This protein binds this small molecule.
Small molecule (SMILES): CC(=O)N[C@@H]1[C@@H](O)[C@H](O)[C@@H](CO)O[C@H]1O

Sequence of chain 1.B:
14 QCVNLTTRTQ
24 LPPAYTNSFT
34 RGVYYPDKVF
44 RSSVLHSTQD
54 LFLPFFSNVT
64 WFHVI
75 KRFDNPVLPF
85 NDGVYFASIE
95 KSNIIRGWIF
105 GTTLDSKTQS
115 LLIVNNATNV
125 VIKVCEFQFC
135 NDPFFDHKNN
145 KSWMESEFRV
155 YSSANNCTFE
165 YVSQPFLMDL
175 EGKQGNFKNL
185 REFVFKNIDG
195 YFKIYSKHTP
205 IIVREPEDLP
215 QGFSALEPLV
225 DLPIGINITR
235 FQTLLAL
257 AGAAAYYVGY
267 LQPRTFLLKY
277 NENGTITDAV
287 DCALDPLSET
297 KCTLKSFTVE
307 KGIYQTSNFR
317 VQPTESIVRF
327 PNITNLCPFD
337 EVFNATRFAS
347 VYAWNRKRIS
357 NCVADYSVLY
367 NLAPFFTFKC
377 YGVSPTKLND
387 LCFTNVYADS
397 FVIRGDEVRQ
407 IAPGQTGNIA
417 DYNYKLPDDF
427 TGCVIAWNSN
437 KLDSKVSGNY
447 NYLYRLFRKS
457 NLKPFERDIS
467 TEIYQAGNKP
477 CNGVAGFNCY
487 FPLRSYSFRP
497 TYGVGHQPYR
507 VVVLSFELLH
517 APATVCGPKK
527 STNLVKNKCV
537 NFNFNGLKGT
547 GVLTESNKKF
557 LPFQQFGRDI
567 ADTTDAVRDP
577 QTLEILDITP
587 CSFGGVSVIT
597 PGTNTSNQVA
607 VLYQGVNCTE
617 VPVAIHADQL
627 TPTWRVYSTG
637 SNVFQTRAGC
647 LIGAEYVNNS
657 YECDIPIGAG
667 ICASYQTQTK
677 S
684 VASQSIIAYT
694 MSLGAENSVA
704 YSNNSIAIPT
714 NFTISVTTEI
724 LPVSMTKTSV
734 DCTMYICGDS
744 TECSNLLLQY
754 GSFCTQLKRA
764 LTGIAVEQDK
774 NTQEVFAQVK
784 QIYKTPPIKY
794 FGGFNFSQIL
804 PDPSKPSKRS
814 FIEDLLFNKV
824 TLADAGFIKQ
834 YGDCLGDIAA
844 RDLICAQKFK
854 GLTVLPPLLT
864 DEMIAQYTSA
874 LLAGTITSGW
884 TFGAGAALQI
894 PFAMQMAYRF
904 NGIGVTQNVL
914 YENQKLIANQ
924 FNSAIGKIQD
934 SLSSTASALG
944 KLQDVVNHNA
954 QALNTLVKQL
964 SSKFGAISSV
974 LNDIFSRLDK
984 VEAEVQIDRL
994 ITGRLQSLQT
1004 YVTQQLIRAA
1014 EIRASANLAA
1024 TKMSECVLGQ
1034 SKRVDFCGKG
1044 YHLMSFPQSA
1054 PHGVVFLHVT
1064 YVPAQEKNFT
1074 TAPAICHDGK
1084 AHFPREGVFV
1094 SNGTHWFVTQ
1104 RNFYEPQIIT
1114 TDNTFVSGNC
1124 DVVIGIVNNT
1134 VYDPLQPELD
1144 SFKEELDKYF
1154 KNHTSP

Binding-site contacts:
Ligand atom C2 contacts residue ASN654 of chain 1.B at 2.5 Å.
Ligand atom C5 contacts residue ASN654 of chain 1.B at 3.7 Å.
Ligand atom C4 contacts residue ASN654 of chain 1.B at 4.2 Å.
Ligand atom C8 contacts residue ASN654 of chain 1.B at 4.3 Å.
Ligand atom O5 contacts residue ASN654 of chain 1.B at 2.3 Å (h-bond).
Ligand atom C8 contacts residue TYR652 of chain 1.B at 3.7 Å (hydrophobic).
Ligand atom N2 contacts residue ASN654 of chain 1.B at 3.0 Å (h-bond).
Ligand atom C1 contacts residue ASN654 of chain 1.B at 1.4 Å.
Ligand atom C7 contacts residue ASN654 of chain 1.B at 4.1 Å.
Ligand atom C3 contacts residue ASN654 of chain 1.B at 3.8 Å.